Sequence of chain 1.G:
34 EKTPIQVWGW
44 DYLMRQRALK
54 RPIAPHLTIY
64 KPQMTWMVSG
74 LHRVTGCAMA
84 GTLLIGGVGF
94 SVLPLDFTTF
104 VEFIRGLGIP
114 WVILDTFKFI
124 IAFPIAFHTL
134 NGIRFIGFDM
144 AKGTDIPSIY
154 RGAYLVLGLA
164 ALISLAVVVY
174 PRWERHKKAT

This small molecule binds to this protein.
Small molecule (SMILES): CCC/C(C)=C/CC1=C(C)C(=O)C(N)=C(OC)C1=O

Binding-site contacts:
Ligand atom C1 contacts residue GLY73 of chain 1.G at 3.8 Å.
Ligand atom O2 contacts residue TRP69 of chain 1.G at 3.6 Å (h-bond).
Ligand atom C10 contacts residue LEU60 of chain 1.G at 4.1 Å (hydrophobic).
Ligand atom C8 contacts residue ASP106 of chain 1.H at 3.1 Å.
Ligand atom C8 contacts residue ILE242 of chain 1.F at 4.0 Å (hydrophobic).
Ligand atom O1 contacts residue TRP197 of chain 1.F at 2.2 Å (h-bond).
Ligand atom O2 contacts residue SER72 of chain 1.G at 3.0 Å.
Ligand atom C8 contacts residue HIS240 of chain 1.F at 4.1 Å.
Ligand atom C8 contacts residue SER194 of chain 1.F at 3.3 Å.
Ligand atom C1 contacts residue TRP69 of chain 1.G at 3.1 Å (hydrophobic).
Ligand atom O2 contacts residue GLY73 of chain 1.G at 3.1 Å (h-bond).
Ligand atom C8 contacts residue ARG76 of chain 1.G at 3.2 Å.
Ligand atom C4 contacts residue TYR107 of chain 1.H at 3.3 Å (hydrophobic).
Ligand atom C11 contacts residue TYR107 of chain 1.H at 3.8 Å (hydrophobic).
Ligand atom N contacts residue SER72 of chain 1.G at 3.6 Å.
Ligand atom C5 contacts residue TYR107 of chain 1.H at 3.7 Å (hydrophobic).
Ligand atom C15 contacts residue TYR107 of chain 1.H at 3.5 Å (hydrophobic).
Ligand atom C7 contacts residue ILE242 of chain 1.F at 4.1 Å (hydrophobic).
Ligand atom C5 contacts residue ARG76 of chain 1.G at 3.1 Å.
Ligand atom C12 contacts residue TYR107 of chain 1.H at 3.9 Å (hydrophobic).
Ligand atom C10 contacts residue TRP197 of chain 1.F at 3.6 Å (hydrophobic).
Ligand atom N contacts residue ILE242 of chain 1.F at 3.8 Å.
Ligand atom C7 contacts residue GLY73 of chain 1.G at 4.1 Å.
Ligand atom N contacts residue ARG76 of chain 1.G at 2.9 Å (salt-bridge).
Ligand atom C3 contacts residue TYR107 of chain 1.H at 4.1 Å (hydrophobic).
Ligand atom C3 contacts residue PRO193 of chain 1.F at 4.1 Å (hydrophobic).
Ligand atom O1 contacts residue PRO193 of chain 1.F at 3.9 Å.
Ligand atom C4 contacts residue PRO193 of chain 1.F at 3.9 Å (hydrophobic).
Ligand atom C4 contacts residue TRP197 of chain 1.F at 3.4 Å (hydrophobic).
Ligand atom O3 contacts residue TYR107 of chain 1.H at 3.9 Å.
Ligand atom C14 contacts residue TRP197 of chain 1.F at 3.4 Å (hydrophobic).
Ligand atom C14 contacts residue TYR107 of chain 1.H at 3.9 Å (hydrophobic).
Ligand atom C6 contacts residue ILE242 of chain 1.F at 3.8 Å (hydrophobic).
Ligand atom O3 contacts residue ARG76 of chain 1.G at 2.4 Å (salt-bridge).
Ligand atom C7 contacts residue SER72 of chain 1.G at 4.1 Å.
Ligand atom C6 contacts residue ARG76 of chain 1.G at 3.2 Å.
Ligand atom C14 contacts residue LEU60 of chain 1.G at 3.9 Å (hydrophobic).
Ligand atom O3 contacts residue TRP197 of chain 1.F at 4.0 Å.
Ligand atom O1 contacts residue TYR107 of chain 1.H at 3.2 Å (h-bond).
Ligand atom O3 contacts residue ASP106 of chain 1.H at 3.3 Å (salt-bridge).

Sequence of chain 1.F:
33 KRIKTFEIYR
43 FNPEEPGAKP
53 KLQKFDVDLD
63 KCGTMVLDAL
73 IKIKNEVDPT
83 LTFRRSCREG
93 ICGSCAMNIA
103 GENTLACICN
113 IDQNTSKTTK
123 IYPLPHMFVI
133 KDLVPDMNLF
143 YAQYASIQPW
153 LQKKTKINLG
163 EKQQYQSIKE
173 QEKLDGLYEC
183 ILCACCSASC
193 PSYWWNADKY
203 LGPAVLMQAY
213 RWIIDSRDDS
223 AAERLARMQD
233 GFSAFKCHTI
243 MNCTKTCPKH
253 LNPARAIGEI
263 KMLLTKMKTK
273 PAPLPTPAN

Sequence of chain 1.H:
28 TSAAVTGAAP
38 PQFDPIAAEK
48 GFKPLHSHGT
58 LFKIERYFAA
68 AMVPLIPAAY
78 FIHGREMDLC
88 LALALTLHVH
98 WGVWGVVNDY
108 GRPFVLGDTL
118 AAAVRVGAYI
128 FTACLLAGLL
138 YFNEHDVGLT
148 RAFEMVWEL